Binding-site contacts:
Ligand atom N3 contacts residue ARG173 of chain 2.A at 3.6 Å.
Ligand atom C28 contacts residue TYR169 of chain 2.A at 3.7 Å (hydrophobic).
Ligand atom C22 contacts residue ASN53 of chain 6.A at 3.4 Å.
Ligand atom N3 contacts residue GLN63 of chain 6.A at 2.7 Å (h-bond).
Ligand atom C6 contacts residue ASN57 of chain 6.A at 3.5 Å.
Ligand atom O24 contacts residue LYS70 of chain 6.A at 2.9 Å (salt-bridge).
Ligand atom C22 contacts residue ALA105 of chain 6.A at 3.5 Å (hydrophobic).
Ligand atom C8 contacts residue LEU56 of chain 6.A at 3.6 Å (hydrophobic).
Ligand atom C30 contacts residue LYS182 of chain 2.A at 3.8 Å.
Ligand atom C2 contacts residue ARG173 of chain 2.A at 3.5 Å.
Ligand atom N4 contacts residue ASN57 of chain 6.A at 2.6 Å (h-bond).
Ligand atom C22 contacts residue TYR130 of chain 6.A at 3.5 Å (hydrophobic).
Ligand atom C32 contacts residue ARG173 of chain 2.A at 3.4 Å.
Ligand atom C23 contacts residue ASN57 of chain 6.A at 3.4 Å.
Ligand atom C9 contacts residue LEU56 of chain 6.A at 3.8 Å (hydrophobic).
Ligand atom O14 contacts residue ASN57 of chain 6.A at 3.2 Å (h-bond).
Ligand atom C21 contacts residue TYR130 of chain 6.A at 3.4 Å (hydrophobic).
Ligand atom C27 contacts residue LYS70 of chain 6.A at 3.7 Å.
Ligand atom C17 contacts residue THR107 of chain 6.A at 3.7 Å.
Ligand atom C32 contacts residue ASN57 of chain 6.A at 3.8 Å.
Ligand atom C6 contacts residue ASN53 of chain 6.A at 3.5 Å.
Ligand atom C25 contacts residue ASN57 of chain 6.A at 3.2 Å.
Ligand atom C5 contacts residue ASN57 of chain 6.A at 3.6 Å.
Ligand atom C11 contacts residue LYS70 of chain 6.A at 3.4 Å.
Ligand atom C27 contacts residue GLN63 of chain 6.A at 3.9 Å.
Ligand atom C27 contacts residue ARG173 of chain 2.A at 3.7 Å.
Ligand atom C32 contacts residue GLN63 of chain 6.A at 3.4 Å.
Ligand atom C16 contacts residue THR107 of chain 6.A at 3.8 Å.
Ligand atom C26 contacts residue LYS70 of chain 6.A at 3.3 Å.
Ligand atom C29 contacts residue ARG173 of chain 2.A at 3.8 Å.
Ligand atom C31 contacts residue LYS70 of chain 6.A at 3.6 Å.
Ligand atom C1 contacts residue LYS70 of chain 6.A at 3.5 Å.
Ligand atom C2 contacts residue GLN63 of chain 6.A at 3.5 Å.
Ligand atom C8 contacts residue ASN57 of chain 6.A at 3.5 Å.
Ligand atom C16 contacts residue ASN53 of chain 6.A at 3.7 Å.
Ligand atom C23 contacts residue LYS70 of chain 6.A at 3.5 Å.
Ligand atom C28 contacts residue ARG173 of chain 2.A at 3.5 Å.
Ligand atom C10 contacts residue MET66 of chain 6.A at 3.6 Å (hydrophobic).
Ligand atom C22 contacts residue THR107 of chain 6.A at 3.8 Å.
Ligand atom C18 contacts residue THR107 of chain 6.A at 3.7 Å.

This small molecule binds to this protein.
Small molecule (SMILES): Cc1[nH]c2ccccc2c1CC(=O)N[C@@H](Cc1ccccc1)C(=O)N(C)c1ccccc1

Sequence of chain 2.A:
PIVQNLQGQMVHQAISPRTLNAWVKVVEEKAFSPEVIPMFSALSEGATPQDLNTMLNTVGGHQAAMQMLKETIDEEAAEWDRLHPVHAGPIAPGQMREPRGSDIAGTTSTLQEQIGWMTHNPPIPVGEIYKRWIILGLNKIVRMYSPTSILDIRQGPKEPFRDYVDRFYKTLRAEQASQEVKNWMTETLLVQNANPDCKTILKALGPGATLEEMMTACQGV

Sequence of chain 6.A:
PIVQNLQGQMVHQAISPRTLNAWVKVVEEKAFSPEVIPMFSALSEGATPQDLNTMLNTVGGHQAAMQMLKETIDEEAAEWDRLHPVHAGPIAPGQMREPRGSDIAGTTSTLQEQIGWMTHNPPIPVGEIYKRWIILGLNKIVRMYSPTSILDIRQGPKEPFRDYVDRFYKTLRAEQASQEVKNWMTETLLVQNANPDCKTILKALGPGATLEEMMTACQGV